Sequence of chain 1.B:
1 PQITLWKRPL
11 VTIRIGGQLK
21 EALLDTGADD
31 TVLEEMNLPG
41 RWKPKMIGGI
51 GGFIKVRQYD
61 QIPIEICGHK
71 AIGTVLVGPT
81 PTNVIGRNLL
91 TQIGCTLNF

Sequence of chain 1.A:
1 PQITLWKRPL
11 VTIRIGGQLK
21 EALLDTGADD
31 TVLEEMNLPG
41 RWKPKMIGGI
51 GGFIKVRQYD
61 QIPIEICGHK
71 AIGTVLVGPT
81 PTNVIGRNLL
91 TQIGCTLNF

Binding-site contacts:
Ligand atom C37 contacts residue ILE50 of chain 1.A at 3.8 Å (hydrophobic).
Ligand atom O18 contacts residue ASP25 of chain 1.B at 2.5 Å (salt-bridge).
Ligand atom C31 contacts residue GLY48 of chain 1.A at 3.2 Å.
Ligand atom C17 contacts residue ASP25 of chain 1.A at 3.4 Å.
Ligand atom O22 contacts residue ILE50 of chain 1.B at 3.8 Å.
Ligand atom O26 contacts residue ASP29 of chain 1.A at 3.1 Å (salt-bridge).
Ligand atom C7 contacts residue VAL32 of chain 1.B at 3.5 Å (hydrophobic).
Ligand atom O9 contacts residue ILE50 of chain 1.A at 3.2 Å.
Ligand atom C4 contacts residue GLY48 of chain 1.B at 3.6 Å.
Ligand atom C7 contacts residue ASP30 of chain 1.B at 3.4 Å.
Ligand atom O23 contacts residue ALA28 of chain 1.A at 3.5 Å.
Ligand atom N20 contacts residue GLY27 of chain 1.A at 3.1 Å (h-bond).
Ligand atom C32 contacts residue ASP25 of chain 1.B at 3.4 Å.
Ligand atom C16 contacts residue ASP25 of chain 1.B at 3.2 Å.
Ligand atom C2 contacts residue ASP30 of chain 1.B at 3.7 Å.
Ligand atom C7 contacts residue ALA28 of chain 1.B at 3.5 Å (hydrophobic).
Ligand atom C36 contacts residue ILE50 of chain 1.A at 3.5 Å (hydrophobic).
Ligand atom C36 contacts residue GLY49 of chain 1.A at 3.6 Å.
Ligand atom O18 contacts residue GLY27 of chain 1.A at 3.4 Å.
Ligand atom C6 contacts residue ALA28 of chain 1.B at 3.6 Å (hydrophobic).
Ligand atom C27 contacts residue ASP29 of chain 1.A at 3.6 Å.
Ligand atom C27 contacts residue ILE47 of chain 1.A at 3.7 Å (hydrophobic).
Ligand atom C12 contacts residue GLY27 of chain 1.B at 3.4 Å.
Ligand atom O28 contacts residue ASP29 of chain 1.A at 2.9 Å (salt-bridge).
Ligand atom C32 contacts residue GLY27 of chain 1.A at 3.7 Å.
Ligand atom O9 contacts residue GLY49 of chain 1.B at 3.2 Å.
Ligand atom C33 contacts residue GLY27 of chain 1.A at 3.4 Å.
Ligand atom C29 contacts residue GLY27 of chain 1.A at 3.6 Å.
Ligand atom O18 contacts residue ASP25 of chain 1.A at 2.6 Å (salt-bridge).
Ligand atom C13 contacts residue ASP25 of chain 1.A at 3.8 Å.
Ligand atom C16 contacts residue GLY27 of chain 1.B at 3.8 Å.
Ligand atom N1 contacts residue ASP30 of chain 1.B at 3.2 Å (salt-bridge).
Ligand atom C17 contacts residue ASP25 of chain 1.B at 3.4 Å.
Ligand atom O26 contacts residue ASP30 of chain 1.A at 3.1 Å (salt-bridge).
Ligand atom C30 contacts residue GLY48 of chain 1.A at 3.1 Å.
Ligand atom O26 contacts residue ALA28 of chain 1.A at 3.6 Å.
Ligand atom O18 contacts residue ALA28 of chain 1.A at 3.8 Å.
Ligand atom O10 contacts residue ILE50 of chain 1.A at 3.7 Å.
Ligand atom C25 contacts residue ILE47 of chain 1.A at 3.8 Å (hydrophobic).
Ligand atom C27 contacts residue ASP30 of chain 1.A at 3.7 Å.

This protein binds this small molecule.
Small molecule (SMILES): CC(C)CN(C[C@@H](O)[C@H](Cc1ccccc1)NC(=O)O[C@H]1CO[C@H]2OCC[C@H]21)S(=O)(=O)c1ccc(N)cc1